Sequence of chain 58.C:
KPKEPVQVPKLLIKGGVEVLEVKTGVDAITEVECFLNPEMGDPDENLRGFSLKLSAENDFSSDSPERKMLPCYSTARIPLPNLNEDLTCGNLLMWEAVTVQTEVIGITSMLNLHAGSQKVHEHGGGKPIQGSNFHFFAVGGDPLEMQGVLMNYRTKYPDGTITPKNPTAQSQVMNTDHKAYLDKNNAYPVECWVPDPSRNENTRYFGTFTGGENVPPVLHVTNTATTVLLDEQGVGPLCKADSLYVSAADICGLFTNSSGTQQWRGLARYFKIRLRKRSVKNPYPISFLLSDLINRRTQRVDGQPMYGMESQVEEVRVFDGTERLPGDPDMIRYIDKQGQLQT

Sequence of chain 58.E:
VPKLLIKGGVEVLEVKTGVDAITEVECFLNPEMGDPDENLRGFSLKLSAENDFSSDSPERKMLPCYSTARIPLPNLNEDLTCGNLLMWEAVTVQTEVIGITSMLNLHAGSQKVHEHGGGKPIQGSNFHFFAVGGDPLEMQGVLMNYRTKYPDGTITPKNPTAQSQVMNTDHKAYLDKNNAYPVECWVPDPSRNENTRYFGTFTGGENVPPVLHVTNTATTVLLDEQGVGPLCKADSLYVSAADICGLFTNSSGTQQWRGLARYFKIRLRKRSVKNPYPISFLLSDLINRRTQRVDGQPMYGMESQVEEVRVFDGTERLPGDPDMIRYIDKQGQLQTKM

Sequence of chain 58.D:
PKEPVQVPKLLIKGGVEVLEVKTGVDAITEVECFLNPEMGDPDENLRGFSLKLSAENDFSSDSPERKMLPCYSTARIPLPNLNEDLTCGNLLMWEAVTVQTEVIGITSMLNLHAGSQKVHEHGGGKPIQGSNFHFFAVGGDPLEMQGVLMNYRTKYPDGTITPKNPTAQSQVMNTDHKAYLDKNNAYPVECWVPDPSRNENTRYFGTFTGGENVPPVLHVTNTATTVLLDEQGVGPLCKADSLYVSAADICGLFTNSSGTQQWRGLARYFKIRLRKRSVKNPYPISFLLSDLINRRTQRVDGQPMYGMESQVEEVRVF

The protein below binds the small molecule below.
Small molecule (SMILES): CC(=O)N[C@H]1[C@H]([C@H](O)[C@H](O)CO)O[C@@](O[C@H](CO)[C@@H](O)[C@@H]2O[C@@H](C(=O)O)C[C@H](O)[C@H]2NC(C)=O)(C(=O)O)C[C@@H]1O

Binding-site contacts:
Ligand atom C9 contacts residue LYS68 of chain 58.D at 3.8 Å.
Ligand atom N5 contacts residue LYS68 of chain 58.D at 2.9 Å (salt-bridge).
Ligand atom N5 contacts residue PHE75 of chain 58.E at 3.8 Å.
Ligand atom C11 contacts residue PHE65 of chain 58.D at 3.8 Å (hydrophobic).
Ligand atom C10 contacts residue LYS68 of chain 58.D at 3.8 Å.
Ligand atom C7 contacts residue GLN278 of chain 58.D at 3.8 Å.
Ligand atom O8 contacts residue LYS68 of chain 58.D at 3.5 Å.
Ligand atom O1B contacts residue SER274 of chain 58.D at 2.4 Å (h-bond).
Ligand atom O9 contacts residue LEU67 of chain 58.D at 3.2 Å.
Ligand atom O1A contacts residue SER274 of chain 58.D at 3.8 Å.
Ligand atom C11 contacts residue HIS138 of chain 58.C at 3.3 Å.
Ligand atom O8 contacts residue GLN278 of chain 58.D at 3.5 Å (h-bond).
Ligand atom C10 contacts residue LEU62 of chain 58.D at 3.5 Å (hydrophobic).
Ligand atom C10 contacts residue PHE75 of chain 58.E at 2.7 Å (hydrophobic).
Ligand atom C11 contacts residue PHE270 of chain 58.D at 3.9 Å (hydrophobic).
Ligand atom O1A contacts residue ASN272 of chain 58.D at 3.6 Å (h-bond).
Ligand atom C6 contacts residue LYS68 of chain 58.D at 3.8 Å.
Ligand atom C1 contacts residue THR276 of chain 58.D at 3.4 Å.
Ligand atom C11 contacts residue PHE75 of chain 58.E at 1.8 Å (hydrophobic).
Ligand atom O8 contacts residue THR276 of chain 58.D at 3.8 Å.
Ligand atom O10 contacts residue LEU62 of chain 58.D at 3.1 Å.
Ligand atom C11 contacts residue THR276 of chain 58.D at 3.4 Å.
Ligand atom C5 contacts residue LYS68 of chain 58.D at 3.7 Å.
Ligand atom O1B contacts residue LYS68 of chain 58.D at 3.6 Å.
Ligand atom O7 contacts residue LEU62 of chain 58.D at 3.5 Å.
Ligand atom N5 contacts residue GLN278 of chain 58.D at 3.9 Å.
Ligand atom C11 contacts residue ASN272 of chain 58.D at 3.6 Å.
Ligand atom O9 contacts residue LYS68 of chain 58.D at 2.8 Å (salt-bridge).
Ligand atom O1B contacts residue THR276 of chain 58.D at 3.5 Å (h-bond).
Ligand atom O1A contacts residue THR276 of chain 58.D at 2.6 Å (h-bond).
Ligand atom C11 contacts residue LEU62 of chain 58.D at 3.9 Å (hydrophobic).
Ligand atom N5 contacts residue ASN272 of chain 58.D at 3.3 Å (h-bond).
Ligand atom C9 contacts residue GLN278 of chain 58.D at 3.2 Å.
Ligand atom C6 contacts residue ASN272 of chain 58.D at 3.7 Å.
Ligand atom C11 contacts residue LYS68 of chain 58.D at 3.8 Å.
Ligand atom O10 contacts residue PHE75 of chain 58.E at 2.6 Å.
Ligand atom C11 contacts residue GLN278 of chain 58.D at 3.5 Å.
Ligand atom C8 contacts residue GLN278 of chain 58.D at 3.7 Å.
Ligand atom O8 contacts residue ASN272 of chain 58.D at 3.4 Å (h-bond).
Ligand atom C1 contacts residue SER274 of chain 58.D at 3.4 Å.